Sequence of chain 56.T:
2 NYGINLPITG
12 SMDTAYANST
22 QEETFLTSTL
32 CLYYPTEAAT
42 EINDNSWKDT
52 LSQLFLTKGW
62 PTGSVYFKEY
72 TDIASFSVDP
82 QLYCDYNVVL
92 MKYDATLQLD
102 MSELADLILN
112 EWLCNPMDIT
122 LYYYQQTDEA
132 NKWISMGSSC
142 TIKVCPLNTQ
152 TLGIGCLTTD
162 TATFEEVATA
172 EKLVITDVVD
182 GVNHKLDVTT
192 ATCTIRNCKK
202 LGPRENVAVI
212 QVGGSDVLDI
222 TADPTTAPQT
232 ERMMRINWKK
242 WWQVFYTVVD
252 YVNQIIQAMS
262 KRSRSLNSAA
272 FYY

Binding-site contacts:
Ligand atom C3 contacts residue ASN19 of chain 56.T at 4.1 Å.
Ligand atom C8 contacts residue ASN19 of chain 56.T at 4.3 Å.
Ligand atom C7 contacts residue ASN19 of chain 56.T at 3.6 Å.
Ligand atom O5 contacts residue ASN19 of chain 56.T at 2.8 Å (h-bond).
Ligand atom N2 contacts residue ASN19 of chain 56.T at 3.1 Å (h-bond).
Ligand atom C1 contacts residue ASN19 of chain 56.T at 1.7 Å.
Ligand atom C2 contacts residue ASN19 of chain 56.T at 3.0 Å.
Ligand atom C5 contacts residue ASN19 of chain 56.T at 3.8 Å.
Ligand atom O7 contacts residue ASN19 of chain 56.T at 4.1 Å.

This small molecule binds to this protein.
Small molecule (SMILES): CC(=O)N[C@H]1[C@H](O[C@H]2[C@H](O)[C@@H](NC(C)=O)CO[C@@H]2CO)O[C@H](CO)[C@@H](O)[C@@H]1O